Sequence of chain 1.B:
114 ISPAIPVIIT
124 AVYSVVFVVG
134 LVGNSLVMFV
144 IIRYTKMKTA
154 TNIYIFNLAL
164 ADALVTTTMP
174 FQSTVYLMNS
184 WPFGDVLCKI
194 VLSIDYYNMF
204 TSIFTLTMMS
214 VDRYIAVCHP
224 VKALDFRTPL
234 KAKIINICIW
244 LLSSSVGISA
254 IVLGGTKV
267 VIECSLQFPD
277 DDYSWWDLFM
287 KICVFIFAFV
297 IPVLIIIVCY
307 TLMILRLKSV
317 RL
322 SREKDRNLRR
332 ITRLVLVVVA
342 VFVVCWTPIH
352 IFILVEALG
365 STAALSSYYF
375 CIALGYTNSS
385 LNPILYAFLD

Binding-site contacts:
Ligand atom C24 contacts residue ASP198 of chain 1.B at 3.5 Å.
Ligand atom C15 contacts residue LEU195 of chain 1.B at 3.6 Å (hydrophobic).
Ligand atom C11 contacts residue GLN175 of chain 1.B at 3.4 Å.
Ligand atom C11 contacts residue LEU195 of chain 1.B at 3.7 Å (hydrophobic).
Ligand atom C26 contacts residue ILE376 of chain 1.B at 3.6 Å (hydrophobic).
Ligand atom C6 contacts residue ILE354 of chain 1.B at 3.7 Å (hydrophobic).
Ligand atom C12 contacts residue GLN175 of chain 1.B at 3.7 Å.
Ligand atom N1 contacts residue ASP198 of chain 1.B at 3.8 Å.
Ligand atom C7 contacts residue TYR372 of chain 1.B at 3.5 Å (hydrophobic).
Ligand atom C7 contacts residue ILE354 of chain 1.B at 3.8 Å (hydrophobic).
Ligand atom C1 contacts residue ILE354 of chain 1.B at 3.5 Å (hydrophobic).
Ligand atom C6 contacts residue ILE376 of chain 1.B at 3.6 Å (hydrophobic).
Ligand atom I1 contacts residue THR171 of chain 1.B at 3.8 Å.
Ligand atom C14 contacts residue LEU195 of chain 1.B at 3.8 Å (hydrophobic).
Ligand atom C27 contacts residue TRP347 of chain 1.B at 3.7 Å (hydrophobic).
Ligand atom C21 contacts residue ILE354 of chain 1.B at 3.6 Å (hydrophobic).
Ligand atom C27 contacts residue TYR380 of chain 1.B at 3.6 Å (hydrophobic).
Ligand atom C27 contacts residue GLY379 of chain 1.B at 3.5 Å.
Ligand atom C22 contacts residue ASP198 of chain 1.B at 3.0 Å.
Ligand atom C26 contacts residue GLY379 of chain 1.B at 3.7 Å.
Ligand atom C17 contacts residue ASP198 of chain 1.B at 3.6 Å.
Ligand atom I1 contacts residue VAL194 of chain 1.B at 3.4 Å.
Ligand atom C11 contacts residue ASP198 of chain 1.B at 3.5 Å.
Ligand atom N2 contacts residue ASP198 of chain 1.B at 3.1 Å (salt-bridge).
Ligand atom C26 contacts residue TYR380 of chain 1.B at 3.8 Å (hydrophobic).
Ligand atom C21 contacts residue VAL290 of chain 1.B at 3.8 Å (hydrophobic).
Ligand atom C10 contacts residue LEU195 of chain 1.B at 3.5 Å (hydrophobic).
Ligand atom C5 contacts residue ASP198 of chain 1.B at 3.2 Å.
Ligand atom C23 contacts residue ASP198 of chain 1.B at 3.4 Å.
Ligand atom C2 contacts residue ILE354 of chain 1.B at 3.7 Å (hydrophobic).
Ligand atom C14 contacts residue CYS270 of chain 1.B at 3.5 Å (hydrophobic).
Ligand atom C15 contacts residue CYS270 of chain 1.B at 3.1 Å (hydrophobic).
Ligand atom I1 contacts residue ASP198 of chain 1.B at 3.8 Å.
Ligand atom C4 contacts residue ASP198 of chain 1.B at 3.8 Å.
Ligand atom C23 contacts residue MET202 of chain 1.B at 3.6 Å (hydrophobic).
Ligand atom C19 contacts residue TYR199 of chain 1.B at 3.9 Å (hydrophobic).
Ligand atom O3 contacts residue TYR199 of chain 1.B at 2.7 Å (h-bond).
Ligand atom C16 contacts residue TYR199 of chain 1.B at 3.5 Å (hydrophobic).
Ligand atom C25 contacts residue TYR380 of chain 1.B at 3.8 Å (hydrophobic).
Ligand atom C25 contacts residue ASP198 of chain 1.B at 3.6 Å.

A protein and the small-molecule ligand that binds it are described below.
Small molecule (SMILES): O=C(N[C@@H]1C=C[C@H]2[C@H]3Cc4ccc(O)c5c4[C@@]2(CCN3CC2CC2)[C@H]1O5)c1cccc(I)c1